Sequence of chain 1.A:
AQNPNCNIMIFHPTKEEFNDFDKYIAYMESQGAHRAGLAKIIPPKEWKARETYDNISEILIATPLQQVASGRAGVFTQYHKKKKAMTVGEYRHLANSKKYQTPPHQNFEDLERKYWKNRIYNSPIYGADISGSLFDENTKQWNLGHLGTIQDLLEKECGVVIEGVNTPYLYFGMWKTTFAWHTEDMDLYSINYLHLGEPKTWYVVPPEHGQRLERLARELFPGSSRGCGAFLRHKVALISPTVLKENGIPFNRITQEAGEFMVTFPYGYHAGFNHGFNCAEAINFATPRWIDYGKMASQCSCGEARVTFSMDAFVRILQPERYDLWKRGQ

The small molecule below binds the protein below.
Small molecule (SMILES): Cc1ccc(/C=N/NC(=O)Cc2nn[nH]n2)cc1

Binding-site contacts:
Ligand atom NAC contacts residue ASN106 of chain 1.A at 3.2 Å (h-bond).
Ligand atom CAP contacts residue LEU206 of chain 1.A at 3.9 Å (hydrophobic).
Ligand atom CAO contacts residue GLY207 of chain 1.A at 4.1 Å.
Ligand atom CAO contacts residue LEU206 of chain 1.A at 4.1 Å (hydrophobic).
Ligand atom CAQ contacts residue LEU206 of chain 1.A at 4.1 Å (hydrophobic).
Ligand atom CAF contacts residue ASN106 of chain 1.A at 4.0 Å.
Ligand atom CAM contacts residue GLY207 of chain 1.A at 3.9 Å.
Ligand atom CAL contacts residue ARG102 of chain 1.A at 3.8 Å.
Ligand atom CAF contacts residue GLU208 of chain 1.A at 3.5 Å.
Ligand atom CAE contacts residue THR112 of chain 1.A at 4.0 Å.
Ligand atom NAA contacts residue ASN106 of chain 1.A at 3.3 Å (h-bond).
Ligand atom CAQ contacts residue PHE287 of chain 1.A at 4.0 Å (hydrophobic).
Ligand atom NAC contacts residue THR112 of chain 1.A at 3.9 Å.
Ligand atom NAB contacts residue GLN111 of chain 1.A at 3.5 Å.
Ligand atom NAA contacts residue GLY286 of chain 1.A at 3.7 Å.
Ligand atom CAE contacts residue PHE287 of chain 1.A at 4.1 Å (hydrophobic).
Ligand atom CAE contacts residue ASN106 of chain 1.A at 3.3 Å.
Ligand atom NAA contacts residue PHE287 of chain 1.A at 3.4 Å (h-bond).
Ligand atom CAL contacts residue PHE287 of chain 1.A at 3.7 Å (hydrophobic).
Ligand atom CAR contacts residue TYR63 of chain 1.A at 3.9 Å (hydrophobic).
Ligand atom NAI contacts residue GLU208 of chain 1.A at 2.8 Å (salt-bridge).
Ligand atom OAH contacts residue PHE287 of chain 1.A at 3.8 Å.
Ligand atom NAB contacts residue ASN106 of chain 1.A at 3.5 Å (h-bond).
Ligand atom NAJ contacts residue GLU208 of chain 1.A at 3.7 Å.
Ligand atom NAJ contacts residue PHE287 of chain 1.A at 4.0 Å.
Ligand atom CAN contacts residue GLY207 of chain 1.A at 3.7 Å.
Ligand atom NAB contacts residue ALA105 of chain 1.A at 3.9 Å.
Ligand atom NAA contacts residue THR112 of chain 1.A at 3.4 Å (h-bond).
Ligand atom NAC contacts residue GLY286 of chain 1.A at 3.6 Å.
Ligand atom NAB contacts residue THR112 of chain 1.A at 3.1 Å (h-bond).
Ligand atom CAK contacts residue GLY207 of chain 1.A at 3.8 Å.
Ligand atom OAH contacts residue ASN106 of chain 1.A at 2.7 Å (h-bond).
Ligand atom CAK contacts residue GLU208 of chain 1.A at 3.7 Å.
Ligand atom NAD contacts residue ASN106 of chain 1.A at 3.5 Å (h-bond).
Ligand atom CAG contacts residue GLU208 of chain 1.A at 3.6 Å.
Ligand atom CAQ contacts residue ARG102 of chain 1.A at 3.7 Å.
Ligand atom NAC contacts residue PHE287 of chain 1.A at 2.9 Å (h-bond).
Ligand atom CAG contacts residue ASN106 of chain 1.A at 3.7 Å.
Ligand atom NAA contacts residue ALA105 of chain 1.A at 3.7 Å.
Ligand atom NAD contacts residue THR112 of chain 1.A at 3.7 Å.